Binding-site contacts:
Ligand atom C8 contacts residue ALA409 of chain 1.B at 3.5 Å (hydrophobic).
Ligand atom O2B contacts residue THR252 of chain 1.B at 2.9 Å (h-bond).
Ligand atom PB contacts residue MG1 of chain 1.F at 3.1 Å.
Ligand atom O1A contacts residue GLY250 of chain 1.B at 3.3 Å.
Ligand atom S1G contacts residue ARG359 of chain 3.A at 3.5 Å.
Ligand atom C1' contacts residue GLY408 of chain 1.B at 3.5 Å.
Ligand atom C2 contacts residue ASP205 of chain 1.B at 3.3 Å.
Ligand atom O2G contacts residue MG1 of chain 1.F at 2.0 Å.
Ligand atom O1B contacts residue THR249 of chain 1.B at 3.3 Å (h-bond).
Ligand atom N7 contacts residue GLY250 of chain 1.B at 3.3 Å.
Ligand atom O4' contacts residue ALA409 of chain 1.B at 3.2 Å.
Ligand atom N7 contacts residue GLY408 of chain 1.B at 3.4 Å.
Ligand atom C4' contacts residue PHE360 of chain 3.A at 3.5 Å (hydrophobic).
Ligand atom O2B contacts residue MG1 of chain 1.F at 1.9 Å.
Ligand atom O1A contacts residue THR252 of chain 1.B at 3.4 Å (h-bond).
Ligand atom S1G contacts residue ASN348 of chain 1.B at 3.5 Å (h-bond).
Ligand atom O1B contacts residue GLY250 of chain 1.B at 3.0 Å (h-bond).
Ligand atom N9 contacts residue GLY408 of chain 1.B at 3.5 Å.
Ligand atom C5' contacts residue PHE360 of chain 3.A at 3.5 Å (hydrophobic).
Ligand atom O1B contacts residue LYS251 of chain 1.B at 2.9 Å (salt-bridge).
Ligand atom N7 contacts residue THR249 of chain 1.B at 3.4 Å.
Ligand atom PG contacts residue MG1 of chain 1.F at 3.1 Å.
Ligand atom O3B contacts residue GLY248 of chain 1.B at 3.1 Å (h-bond).
Ligand atom C1' contacts residue HIS384 of chain 1.B at 3.6 Å.
Ligand atom C8 contacts residue GLY408 of chain 1.B at 3.4 Å.
Ligand atom N1 contacts residue ILE380 of chain 1.B at 3.5 Å.
Ligand atom N7 contacts residue GLY248 of chain 1.B at 3.5 Å (h-bond).
Ligand atom N3 contacts residue HIS384 of chain 1.B at 2.8 Å.
Ligand atom N1 contacts residue GLY207 of chain 1.B at 2.9 Å (h-bond).
Ligand atom O3G contacts residue ASN348 of chain 1.B at 2.9 Å (h-bond).
Ligand atom N6 contacts residue GLY207 of chain 1.B at 2.8 Å (h-bond).
Ligand atom PB contacts residue LYS251 of chain 1.B at 3.6 Å.
Ligand atom O1A contacts residue LEU253 of chain 1.B at 3.1 Å (h-bond).
Ligand atom O3G contacts residue LYS251 of chain 1.B at 2.9 Å (salt-bridge).
Ligand atom O2' contacts residue HIS384 of chain 1.B at 2.5 Å (h-bond).
Ligand atom C2' contacts residue HIS384 of chain 1.B at 3.4 Å.
Ligand atom C8 contacts residue GLY248 of chain 1.B at 3.3 Å.
Ligand atom O3A contacts residue GLY248 of chain 1.B at 3.4 Å.
Ligand atom O3B contacts residue MG1 of chain 1.F at 3.2 Å.
Ligand atom O1A contacts residue LYS251 of chain 1.B at 3.6 Å (salt-bridge).

Sequence of chain 3.A:
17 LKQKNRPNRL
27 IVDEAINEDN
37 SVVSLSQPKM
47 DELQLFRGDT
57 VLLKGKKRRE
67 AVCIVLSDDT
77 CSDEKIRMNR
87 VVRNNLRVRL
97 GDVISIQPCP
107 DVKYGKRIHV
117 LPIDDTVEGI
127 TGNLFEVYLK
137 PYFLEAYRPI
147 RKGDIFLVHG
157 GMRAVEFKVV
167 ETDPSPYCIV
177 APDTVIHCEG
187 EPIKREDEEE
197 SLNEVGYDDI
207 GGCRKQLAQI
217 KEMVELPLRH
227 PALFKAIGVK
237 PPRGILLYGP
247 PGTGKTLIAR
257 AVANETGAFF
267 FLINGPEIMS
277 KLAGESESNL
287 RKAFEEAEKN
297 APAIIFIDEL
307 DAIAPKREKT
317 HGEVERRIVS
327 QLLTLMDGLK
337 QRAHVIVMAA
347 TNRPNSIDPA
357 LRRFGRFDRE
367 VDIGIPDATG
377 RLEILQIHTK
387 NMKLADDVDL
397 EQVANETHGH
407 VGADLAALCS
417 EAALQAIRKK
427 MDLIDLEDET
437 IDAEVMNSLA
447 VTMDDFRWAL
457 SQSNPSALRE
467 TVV

This small molecule binds to this protein.
Small molecule (SMILES): Nc1ncnc2c1ncn2[C@@H]1O[C@H](COP(=O)(O)OP(=O)(O)OP(O)(O)=S)[C@@H](O)[C@H]1O

Sequence of chain 1.B:
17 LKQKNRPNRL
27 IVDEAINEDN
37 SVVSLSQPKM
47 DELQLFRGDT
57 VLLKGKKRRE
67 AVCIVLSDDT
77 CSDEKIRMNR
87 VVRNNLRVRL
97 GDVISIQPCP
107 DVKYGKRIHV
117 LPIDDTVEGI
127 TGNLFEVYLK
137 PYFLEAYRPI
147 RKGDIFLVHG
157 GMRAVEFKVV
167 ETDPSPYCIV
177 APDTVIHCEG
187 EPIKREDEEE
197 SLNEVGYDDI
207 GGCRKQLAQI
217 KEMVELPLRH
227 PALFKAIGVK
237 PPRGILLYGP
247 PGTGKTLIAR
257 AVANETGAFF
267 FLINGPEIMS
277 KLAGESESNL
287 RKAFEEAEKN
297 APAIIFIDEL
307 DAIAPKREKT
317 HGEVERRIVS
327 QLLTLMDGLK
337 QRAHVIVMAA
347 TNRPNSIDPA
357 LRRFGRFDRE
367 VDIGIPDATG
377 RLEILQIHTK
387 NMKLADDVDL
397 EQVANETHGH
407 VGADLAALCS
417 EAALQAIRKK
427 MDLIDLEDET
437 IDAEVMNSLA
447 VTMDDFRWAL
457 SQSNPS